Binding-site contacts:
Ligand atom C3 contacts residue ASN84 of chain 1.A at 3.8 Å.
Ligand atom O7 contacts residue TYR83 of chain 1.A at 3.6 Å.
Ligand atom C7 contacts residue ASN84 of chain 1.A at 3.3 Å.
Ligand atom C2 contacts residue ASN84 of chain 1.A at 2.4 Å.
Ligand atom O5 contacts residue SER60 of chain 1.A at 3.5 Å.
Ligand atom C8 contacts residue TYR1 of chain 1.B at 3.8 Å (hydrophobic).
Ligand atom C4 contacts residue ASN84 of chain 1.A at 4.2 Å.
Ligand atom C1 contacts residue SER60 of chain 1.A at 3.5 Å.
Ligand atom C7 contacts residue SER60 of chain 1.A at 4.2 Å.
Ligand atom O6 contacts residue SER60 of chain 1.A at 3.2 Å (h-bond).
Ligand atom N2 contacts residue ASN84 of chain 1.A at 2.9 Å (h-bond).
Ligand atom C2 contacts residue SER60 of chain 1.A at 3.5 Å.
Ligand atom C6 contacts residue MET62 of chain 1.A at 4.1 Å (hydrophobic).
Ligand atom C8 contacts residue TYR83 of chain 1.A at 3.5 Å (hydrophobic).
Ligand atom O6 contacts residue MET62 of chain 1.A at 3.6 Å.
Ligand atom O7 contacts residue SER60 of chain 1.A at 3.4 Å (h-bond).
Ligand atom C1 contacts residue ASN84 of chain 1.A at 1.4 Å.
Ligand atom C7 contacts residue TYR83 of chain 1.A at 4.1 Å (hydrophobic).
Ligand atom C5 contacts residue ASN84 of chain 1.A at 3.7 Å.
Ligand atom O5 contacts residue ASN84 of chain 1.A at 2.4 Å (h-bond).
Ligand atom O7 contacts residue ASN84 of chain 1.A at 3.4 Å (h-bond).
Ligand atom N2 contacts residue SER60 of chain 1.A at 4.3 Å.

Sequence of chain 1.B:
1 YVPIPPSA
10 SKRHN

Sequence of chain 1.A:
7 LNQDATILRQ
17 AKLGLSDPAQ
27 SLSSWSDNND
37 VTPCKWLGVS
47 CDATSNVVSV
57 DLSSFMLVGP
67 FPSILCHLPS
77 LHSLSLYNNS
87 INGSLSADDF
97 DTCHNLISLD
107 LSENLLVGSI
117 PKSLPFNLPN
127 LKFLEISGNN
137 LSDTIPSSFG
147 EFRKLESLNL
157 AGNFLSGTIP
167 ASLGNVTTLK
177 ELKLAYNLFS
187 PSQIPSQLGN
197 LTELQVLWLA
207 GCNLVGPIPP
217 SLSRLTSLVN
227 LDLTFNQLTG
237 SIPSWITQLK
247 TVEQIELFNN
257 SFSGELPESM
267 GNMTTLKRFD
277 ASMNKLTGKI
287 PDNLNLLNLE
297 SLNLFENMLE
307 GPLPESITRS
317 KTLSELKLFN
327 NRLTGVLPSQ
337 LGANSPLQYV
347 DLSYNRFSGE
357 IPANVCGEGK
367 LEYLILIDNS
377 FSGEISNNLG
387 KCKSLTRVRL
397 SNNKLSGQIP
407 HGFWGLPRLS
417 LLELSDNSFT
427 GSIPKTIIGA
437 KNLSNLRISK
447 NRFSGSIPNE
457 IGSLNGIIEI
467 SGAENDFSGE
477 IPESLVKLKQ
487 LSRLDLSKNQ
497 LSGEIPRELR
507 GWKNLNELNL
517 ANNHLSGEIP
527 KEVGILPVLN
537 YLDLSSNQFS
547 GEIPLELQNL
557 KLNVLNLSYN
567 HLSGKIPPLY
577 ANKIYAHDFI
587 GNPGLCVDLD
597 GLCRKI

The small molecule below binds the protein below.
Small molecule (SMILES): CC(=O)N[C@H]1[C@H](O[C@H]2[C@H](O)[C@@H](NC(C)=O)CO[C@@H]2CO)O[C@H](CO)[C@@H](O)[C@@H]1O